Sequence of chain 1.A:
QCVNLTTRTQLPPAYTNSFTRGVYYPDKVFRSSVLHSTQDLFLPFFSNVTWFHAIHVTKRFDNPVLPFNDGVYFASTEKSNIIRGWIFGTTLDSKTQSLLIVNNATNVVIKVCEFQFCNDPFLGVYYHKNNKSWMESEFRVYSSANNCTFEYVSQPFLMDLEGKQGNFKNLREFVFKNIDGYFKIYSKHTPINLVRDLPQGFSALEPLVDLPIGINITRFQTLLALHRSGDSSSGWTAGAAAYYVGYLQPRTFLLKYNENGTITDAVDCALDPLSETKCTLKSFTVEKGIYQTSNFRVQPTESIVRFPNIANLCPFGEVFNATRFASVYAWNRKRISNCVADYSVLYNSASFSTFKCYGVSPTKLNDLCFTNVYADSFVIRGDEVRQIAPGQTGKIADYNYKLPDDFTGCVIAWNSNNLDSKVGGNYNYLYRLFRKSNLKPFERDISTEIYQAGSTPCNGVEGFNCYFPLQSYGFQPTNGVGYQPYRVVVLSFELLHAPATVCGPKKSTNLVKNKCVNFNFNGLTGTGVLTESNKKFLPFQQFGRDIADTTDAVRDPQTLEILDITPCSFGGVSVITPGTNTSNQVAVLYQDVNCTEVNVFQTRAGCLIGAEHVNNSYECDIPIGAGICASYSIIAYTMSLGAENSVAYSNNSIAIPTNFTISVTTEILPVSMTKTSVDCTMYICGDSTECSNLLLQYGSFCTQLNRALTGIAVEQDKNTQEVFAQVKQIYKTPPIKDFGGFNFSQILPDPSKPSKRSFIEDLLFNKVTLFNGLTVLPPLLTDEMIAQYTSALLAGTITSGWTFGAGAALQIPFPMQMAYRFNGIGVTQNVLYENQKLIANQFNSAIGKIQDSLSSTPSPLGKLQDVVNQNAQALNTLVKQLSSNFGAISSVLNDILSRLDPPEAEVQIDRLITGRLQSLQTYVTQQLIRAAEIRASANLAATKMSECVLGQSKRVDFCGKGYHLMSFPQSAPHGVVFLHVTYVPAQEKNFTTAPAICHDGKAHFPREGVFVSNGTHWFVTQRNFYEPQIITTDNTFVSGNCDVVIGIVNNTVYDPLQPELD

Binding-site contacts:
Ligand atom C4 contacts residue ASN709 of chain 1.A at 4.2 Å.
Ligand atom C2 contacts residue ASN709 of chain 1.A at 2.4 Å.
Ligand atom O5 contacts residue ASN709 of chain 1.A at 2.4 Å (h-bond).
Ligand atom C7 contacts residue ASN709 of chain 1.A at 3.2 Å.
Ligand atom C8 contacts residue GLY1131 of chain 1.A at 3.7 Å.
Ligand atom C3 contacts residue ASN709 of chain 1.A at 3.8 Å.
Ligand atom O7 contacts residue ASN709 of chain 1.A at 3.1 Å (h-bond).
Ligand atom N2 contacts residue ASN709 of chain 1.A at 2.9 Å (h-bond).
Ligand atom O5 contacts residue ASP796 of chain 1.B at 3.8 Å.
Ligand atom C1 contacts residue ASN709 of chain 1.A at 1.4 Å.
Ligand atom C5 contacts residue ASN709 of chain 1.A at 3.7 Å.
Ligand atom O6 contacts residue ASP796 of chain 1.B at 4.3 Å.
Ligand atom C8 contacts residue ASN709 of chain 1.A at 4.2 Å.
Ligand atom C8 contacts residue ASN710 of chain 1.A at 4.4 Å.
Ligand atom C1 contacts residue ASP796 of chain 1.B at 4.5 Å.

Sequence of chain 1.B:
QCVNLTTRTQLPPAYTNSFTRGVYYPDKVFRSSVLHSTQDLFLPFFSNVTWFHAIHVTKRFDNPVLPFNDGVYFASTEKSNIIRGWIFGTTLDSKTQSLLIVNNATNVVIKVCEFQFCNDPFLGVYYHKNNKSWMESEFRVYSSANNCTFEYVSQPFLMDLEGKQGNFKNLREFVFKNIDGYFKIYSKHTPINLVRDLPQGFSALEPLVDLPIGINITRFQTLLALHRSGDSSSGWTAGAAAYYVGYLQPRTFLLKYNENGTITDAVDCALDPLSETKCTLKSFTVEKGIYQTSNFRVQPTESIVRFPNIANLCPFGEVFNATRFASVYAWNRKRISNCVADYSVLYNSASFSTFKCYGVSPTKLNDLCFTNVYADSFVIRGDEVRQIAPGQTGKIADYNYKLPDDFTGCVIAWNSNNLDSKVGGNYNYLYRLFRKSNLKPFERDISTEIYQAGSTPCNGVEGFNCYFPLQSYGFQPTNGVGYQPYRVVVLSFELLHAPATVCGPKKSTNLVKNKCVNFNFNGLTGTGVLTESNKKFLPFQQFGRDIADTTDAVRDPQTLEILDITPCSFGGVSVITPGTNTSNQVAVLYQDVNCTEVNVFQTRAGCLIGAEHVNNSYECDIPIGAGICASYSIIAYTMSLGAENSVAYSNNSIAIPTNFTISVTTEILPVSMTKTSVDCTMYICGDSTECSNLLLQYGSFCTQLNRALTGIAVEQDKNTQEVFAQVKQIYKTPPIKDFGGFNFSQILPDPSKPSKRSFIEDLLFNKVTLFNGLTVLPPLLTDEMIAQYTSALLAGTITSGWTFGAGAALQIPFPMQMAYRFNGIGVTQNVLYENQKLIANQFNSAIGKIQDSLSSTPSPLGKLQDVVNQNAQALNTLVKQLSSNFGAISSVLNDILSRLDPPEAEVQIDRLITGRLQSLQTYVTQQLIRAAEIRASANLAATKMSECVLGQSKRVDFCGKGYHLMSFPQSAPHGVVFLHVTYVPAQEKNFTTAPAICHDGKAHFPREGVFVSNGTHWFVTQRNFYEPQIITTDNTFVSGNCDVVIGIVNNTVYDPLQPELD

A small-molecule ligand and the protein it binds are described below.
Small molecule (SMILES): CC(=O)N[C@@H]1[C@@H](O)[C@H](O)[C@@H](CO)O[C@H]1O